Sequence of chain 1.C:
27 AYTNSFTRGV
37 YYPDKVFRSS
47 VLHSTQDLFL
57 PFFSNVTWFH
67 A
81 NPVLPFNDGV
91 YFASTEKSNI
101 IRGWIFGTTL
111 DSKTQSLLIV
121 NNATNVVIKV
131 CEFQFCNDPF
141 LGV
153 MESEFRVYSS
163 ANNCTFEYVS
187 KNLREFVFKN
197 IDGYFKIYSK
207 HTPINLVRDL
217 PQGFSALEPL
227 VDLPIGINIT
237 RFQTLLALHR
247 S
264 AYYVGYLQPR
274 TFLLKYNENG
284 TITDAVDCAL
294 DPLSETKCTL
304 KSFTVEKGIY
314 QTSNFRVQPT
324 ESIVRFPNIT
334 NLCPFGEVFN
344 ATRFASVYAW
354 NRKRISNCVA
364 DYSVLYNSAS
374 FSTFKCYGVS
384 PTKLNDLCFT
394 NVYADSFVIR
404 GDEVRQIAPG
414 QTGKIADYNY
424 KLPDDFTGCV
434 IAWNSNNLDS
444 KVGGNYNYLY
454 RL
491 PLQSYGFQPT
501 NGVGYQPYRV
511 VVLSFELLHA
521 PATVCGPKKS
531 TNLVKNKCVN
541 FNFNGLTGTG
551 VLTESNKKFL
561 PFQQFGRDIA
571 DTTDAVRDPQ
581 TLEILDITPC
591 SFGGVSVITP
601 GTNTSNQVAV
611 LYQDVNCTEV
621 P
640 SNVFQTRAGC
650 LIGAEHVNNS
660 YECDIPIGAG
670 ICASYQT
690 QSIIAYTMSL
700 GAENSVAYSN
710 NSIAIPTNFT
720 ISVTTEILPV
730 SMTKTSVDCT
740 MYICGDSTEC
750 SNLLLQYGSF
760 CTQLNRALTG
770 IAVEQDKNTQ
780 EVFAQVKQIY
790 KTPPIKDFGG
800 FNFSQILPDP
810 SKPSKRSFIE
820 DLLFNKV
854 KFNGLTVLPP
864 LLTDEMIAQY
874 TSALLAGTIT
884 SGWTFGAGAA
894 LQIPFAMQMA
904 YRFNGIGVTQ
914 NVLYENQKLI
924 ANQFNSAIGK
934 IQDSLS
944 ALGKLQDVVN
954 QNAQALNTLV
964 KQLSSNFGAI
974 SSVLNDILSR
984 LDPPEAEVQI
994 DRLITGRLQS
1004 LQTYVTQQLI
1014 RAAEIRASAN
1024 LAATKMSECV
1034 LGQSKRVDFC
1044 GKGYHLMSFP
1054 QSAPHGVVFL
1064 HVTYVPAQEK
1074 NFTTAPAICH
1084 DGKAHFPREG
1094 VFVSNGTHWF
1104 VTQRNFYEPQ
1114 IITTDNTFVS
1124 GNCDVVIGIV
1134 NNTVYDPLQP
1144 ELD

Binding-site contacts:
Ligand atom N2 contacts residue TYR28 of chain 1.C at 4.4 Å.
Ligand atom O5 contacts residue ASN61 of chain 1.C at 2.4 Å (h-bond).
Ligand atom C1 contacts residue ASN61 of chain 1.C at 1.4 Å.
Ligand atom C4 contacts residue ASN61 of chain 1.C at 4.3 Å.
Ligand atom C8 contacts residue ASN61 of chain 1.C at 3.6 Å.
Ligand atom C5 contacts residue TYR28 of chain 1.C at 4.0 Å (hydrophobic).
Ligand atom O7 contacts residue ASN61 of chain 1.C at 3.8 Å.
Ligand atom C7 contacts residue ASN61 of chain 1.C at 3.3 Å.
Ligand atom C2 contacts residue TYR28 of chain 1.C at 4.5 Å (hydrophobic).
Ligand atom O5 contacts residue TYR28 of chain 1.C at 4.0 Å.
Ligand atom C5 contacts residue ASN61 of chain 1.C at 3.6 Å.
Ligand atom N2 contacts residue ASN61 of chain 1.C at 2.8 Å (h-bond).
Ligand atom C3 contacts residue ASN61 of chain 1.C at 3.8 Å.
Ligand atom C1 contacts residue TYR28 of chain 1.C at 3.5 Å (hydrophobic).
Ligand atom C2 contacts residue ASN61 of chain 1.C at 2.5 Å.

The small molecule below binds the protein below.
Small molecule (SMILES): CC(=O)N[C@@H]1[C@@H](O)[C@H](O)[C@@H](CO)O[C@H]1O